Sequence of chain 11.C:
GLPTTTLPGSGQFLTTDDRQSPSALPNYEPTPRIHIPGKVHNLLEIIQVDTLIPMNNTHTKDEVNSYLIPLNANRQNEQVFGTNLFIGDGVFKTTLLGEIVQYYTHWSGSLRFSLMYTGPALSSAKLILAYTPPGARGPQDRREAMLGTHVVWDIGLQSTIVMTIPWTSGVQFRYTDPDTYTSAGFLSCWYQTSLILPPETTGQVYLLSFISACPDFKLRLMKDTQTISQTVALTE

A small-molecule ligand and the protein it binds are described below.
Small molecule (SMILES): Cc1cc(CCCCCCCOc2ccc(C3=N[C@@H](C)CO3)cc2)on1

Sequence of chain 11.A:
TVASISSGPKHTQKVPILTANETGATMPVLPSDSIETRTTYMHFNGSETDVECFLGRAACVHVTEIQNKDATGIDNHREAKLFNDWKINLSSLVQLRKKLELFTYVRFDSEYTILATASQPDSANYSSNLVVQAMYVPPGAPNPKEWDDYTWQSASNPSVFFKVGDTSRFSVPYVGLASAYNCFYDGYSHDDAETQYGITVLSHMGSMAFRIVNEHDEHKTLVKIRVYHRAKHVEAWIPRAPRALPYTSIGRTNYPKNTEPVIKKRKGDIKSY

Binding-site contacts:
Ligand atom C1C contacts residue TYR152 of chain 11.A at 4.0 Å (hydrophobic).
Ligand atom C5C contacts residue ILE104 of chain 11.A at 3.8 Å (hydrophobic).
Ligand atom C6B contacts residue LEU106 of chain 11.A at 4.0 Å (hydrophobic).
Ligand atom C31 contacts residue VAL176 of chain 11.A at 3.3 Å (hydrophobic).
Ligand atom C4 contacts residue PHE186 of chain 11.A at 3.6 Å (hydrophobic).
Ligand atom C31 contacts residue ALA150 of chain 11.A at 3.1 Å (hydrophobic).
Ligand atom C5B contacts residue LEU106 of chain 11.A at 3.8 Å (hydrophobic).
Ligand atom C4C contacts residue TYR152 of chain 11.A at 3.8 Å (hydrophobic).
Ligand atom O1 contacts residue VAL188 of chain 11.A at 3.8 Å.
Ligand atom N2 contacts residue ALA24 of chain 11.C at 3.4 Å.
Ligand atom C6C contacts residue VAL191 of chain 11.A at 3.2 Å (hydrophobic).
Ligand atom C5 contacts residue PHE186 of chain 11.A at 3.5 Å (hydrophobic).
Ligand atom C31 contacts residue SER175 of chain 11.A at 3.6 Å.
Ligand atom C4C contacts residue ILE104 of chain 11.A at 3.9 Å (hydrophobic).
Ligand atom C3C contacts residue VAL188 of chain 11.A at 3.3 Å (hydrophobic).
Ligand atom C4 contacts residue MET224 of chain 11.A at 3.8 Å (hydrophobic).
Ligand atom O1B contacts residue TYR128 of chain 11.A at 3.9 Å.
Ligand atom C2C contacts residue TYR152 of chain 11.A at 4.0 Å (hydrophobic).
Ligand atom N2 contacts residue PHE186 of chain 11.A at 3.7 Å.
Ligand atom C5 contacts residue TYR152 of chain 11.A at 3.8 Å (hydrophobic).
Ligand atom O1 contacts residue PHE186 of chain 11.A at 3.5 Å.
Ligand atom C31 contacts residue PRO174 of chain 11.A at 3.4 Å (hydrophobic).
Ligand atom C2C contacts residue VAL188 of chain 11.A at 3.2 Å (hydrophobic).
Ligand atom C3C contacts residue TYR128 of chain 11.A at 3.9 Å (hydrophobic).
Ligand atom CM1 contacts residue SER107 of chain 11.A at 3.9 Å.
Ligand atom C3 contacts residue PRO174 of chain 11.A at 3.8 Å (hydrophobic).
Ligand atom N2 contacts residue PRO174 of chain 11.A at 3.9 Å.
Ligand atom O1 contacts residue ALA24 of chain 11.C at 3.6 Å.
Ligand atom C3 contacts residue PHE186 of chain 11.A at 3.8 Å (hydrophobic).
Ligand atom C5C contacts residue TYR128 of chain 11.A at 3.5 Å (hydrophobic).
Ligand atom C6B contacts residue TYR197 of chain 11.A at 3.7 Å (hydrophobic).
Ligand atom C7C contacts residue VAL191 of chain 11.A at 4.0 Å (hydrophobic).
Ligand atom O1B contacts residue ILE104 of chain 11.A at 3.9 Å.
Ligand atom C4B contacts residue LEU106 of chain 11.A at 4.0 Å (hydrophobic).
Ligand atom C5B contacts residue TYR197 of chain 11.A at 3.8 Å (hydrophobic).
Ligand atom C7C contacts residue TYR128 of chain 11.A at 3.6 Å (hydrophobic).
Ligand atom C4 contacts residue TYR152 of chain 11.A at 3.9 Å (hydrophobic).
Ligand atom C4A contacts residue ASN198 of chain 11.A at 3.9 Å.
Ligand atom O1 contacts residue TYR152 of chain 11.A at 3.9 Å.
Ligand atom C7C contacts residue TYR197 of chain 11.A at 3.8 Å (hydrophobic).